The protein below binds the small molecule below.
Small molecule (SMILES): O=C1Nc2ccccc2/C1=C1/Nc2ccccc2/C1=N\OCC[C@@H](O)CO

Binding-site contacts:
Ligand atom CAT contacts residue GLU80 of chain 1.A at 3.7 Å.
Ligand atom CAT contacts residue ALA31 of chain 1.A at 3.6 Å (hydrophobic).
Ligand atom CAB contacts residue GLN88 of chain 1.A at 3.3 Å.
Ligand atom NAJ contacts residue VAL18 of chain 1.A at 3.7 Å.
Ligand atom CAO contacts residue ASN130 of chain 1.A at 3.3 Å.
Ligand atom CAB contacts residue ASP83 of chain 1.A at 3.8 Å.
Ligand atom NAH contacts residue LEU82 of chain 1.A at 2.9 Å (h-bond).
Ligand atom CAL contacts residue GLN129 of chain 1.A at 3.8 Å.
Ligand atom CAW contacts residue ALA31 of chain 1.A at 3.6 Å (hydrophobic).
Ligand atom NAU contacts residue ALA31 of chain 1.A at 3.4 Å.
Ligand atom OAK contacts residue VAL18 of chain 1.A at 3.6 Å.
Ligand atom OAV contacts residue LEU82 of chain 1.A at 2.9 Å (h-bond).
Ligand atom CAE contacts residue LEU82 of chain 1.A at 3.3 Å (hydrophobic).
Ligand atom CAF contacts residue LEU10 of chain 1.A at 3.8 Å (hydrophobic).
Ligand atom CAO contacts residue GLN129 of chain 1.A at 3.2 Å.
Ligand atom CAA contacts residue ASP85 of chain 1.A at 3.8 Å.
Ligand atom OAV contacts residue GLU80 of chain 1.A at 3.6 Å.
Ligand atom CAF contacts residue LEU82 of chain 1.A at 3.1 Å (hydrophobic).
Ligand atom CAT contacts residue LEU132 of chain 1.A at 3.5 Å (hydrophobic).
Ligand atom OAV contacts residue TYR81 of chain 1.A at 3.4 Å.
Ligand atom CAZ contacts residue ASP143 of chain 1.A at 3.5 Å.
Ligand atom CBA contacts residue PHE79 of chain 1.A at 3.8 Å (hydrophobic).
Ligand atom OAQ contacts residue PHE144 of chain 1.A at 3.4 Å.
Ligand atom CAA contacts residue GLN88 of chain 1.A at 3.5 Å.
Ligand atom CAF contacts residue LYS84 of chain 1.A at 3.8 Å.
Ligand atom CBA contacts residue VAL63 of chain 1.A at 3.7 Å (hydrophobic).
Ligand atom CAC contacts residue LEU10 of chain 1.A at 3.7 Å (hydrophobic).
Ligand atom NAU contacts residue LEU132 of chain 1.A at 3.8 Å.
Ligand atom OAP contacts residue GLN129 of chain 1.A at 3.5 Å.
Ligand atom CAS contacts residue LEU132 of chain 1.A at 3.8 Å (hydrophobic).
Ligand atom CAI contacts residue LEU132 of chain 1.A at 3.8 Å (hydrophobic).
Ligand atom NAU contacts residue GLU80 of chain 1.A at 3.1 Å (salt-bridge).
Ligand atom CAB contacts residue ASP85 of chain 1.A at 3.8 Å.
Ligand atom OAV contacts residue LEU132 of chain 1.A at 3.8 Å.
Ligand atom CAF contacts residue ASP83 of chain 1.A at 3.7 Å.
Ligand atom OAQ contacts residue GLU12 of chain 1.A at 3.5 Å (salt-bridge).
Ligand atom CAN contacts residue ASN130 of chain 1.A at 3.2 Å.
Ligand atom CAY contacts residue VAL18 of chain 1.A at 3.8 Å (hydrophobic).
Ligand atom CAG contacts residue LEU132 of chain 1.A at 3.7 Å (hydrophobic).
Ligand atom CAR contacts residue LEU132 of chain 1.A at 3.5 Å (hydrophobic).

Sequence of chain 1.A:
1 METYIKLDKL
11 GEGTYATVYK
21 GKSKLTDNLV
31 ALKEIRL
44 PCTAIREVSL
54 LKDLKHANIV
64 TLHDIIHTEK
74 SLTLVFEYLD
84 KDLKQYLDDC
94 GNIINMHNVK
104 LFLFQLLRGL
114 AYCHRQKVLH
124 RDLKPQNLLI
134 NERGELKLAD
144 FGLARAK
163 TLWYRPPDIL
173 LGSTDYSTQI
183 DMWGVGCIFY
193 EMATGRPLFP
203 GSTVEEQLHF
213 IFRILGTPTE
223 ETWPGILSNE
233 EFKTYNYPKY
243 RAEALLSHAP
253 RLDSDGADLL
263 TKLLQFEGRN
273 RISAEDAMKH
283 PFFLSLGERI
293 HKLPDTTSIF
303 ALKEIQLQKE